Binding-site contacts:
Ligand atom O3 contacts residue GLU134 of chain 6.B at 3.6 Å.
Ligand atom O1 contacts residue MET74 of chain 2.B at 3.8 Å.
Ligand atom C15 contacts residue PHE70 of chain 2.B at 3.7 Å (hydrophobic).
Ligand atom C16 contacts residue HIS138 of chain 6.B at 3.9 Å.
Ligand atom O contacts residue ARG88 of chain 2.B at 3.5 Å (salt-bridge).
Ligand atom C20 contacts residue ASN106 of chain 2.B at 3.6 Å.
Ligand atom C9 contacts residue ALA37 of chain 2.B at 3.8 Å (hydrophobic).
Ligand atom C14 contacts residue SER71 of chain 2.B at 3.4 Å.
Ligand atom N6 contacts residue MET74 of chain 2.B at 2.8 Å (h-bond).
Ligand atom C1 contacts residue LEU102 of chain 2.B at 3.8 Å (hydrophobic).
Ligand atom C12 contacts residue ALA37 of chain 2.B at 3.8 Å (hydrophobic).
Ligand atom N2 contacts residue MET74 of chain 2.B at 3.8 Å.
Ligand atom C13 contacts residue HIS138 of chain 6.B at 3.7 Å.
Ligand atom C13 contacts residue ASP72 of chain 2.B at 3.7 Å.
Ligand atom C14 contacts residue ASP72 of chain 2.B at 3.2 Å.
Ligand atom C contacts residue ASN106 of chain 2.B at 3.5 Å.
Ligand atom C5 contacts residue ARG88 of chain 2.B at 3.5 Å.
Ligand atom N2 contacts residue LEU73 of chain 2.B at 3.8 Å.
Ligand atom C14 contacts residue PHE70 of chain 2.B at 3.8 Å (hydrophobic).
Ligand atom C8 contacts residue ALA37 of chain 2.B at 3.6 Å (hydrophobic).
Ligand atom C21 contacts residue LEU73 of chain 2.B at 3.7 Å (hydrophobic).
Ligand atom C1 contacts residue MET74 of chain 2.B at 3.8 Å (hydrophobic).
Ligand atom C2 contacts residue MET74 of chain 2.B at 3.7 Å (hydrophobic).
Ligand atom N5 contacts residue LEU73 of chain 2.B at 3.6 Å.
Ligand atom N3 contacts residue HIS138 of chain 6.B at 3.5 Å (h-bond).
Ligand atom C8 contacts residue THR10 of chain 2.B at 3.7 Å.
Ligand atom C15 contacts residue SER71 of chain 2.B at 3.7 Å.
Ligand atom N1 contacts residue ALA38 of chain 2.B at 3.5 Å (h-bond).
Ligand atom C20 contacts residue VAL135 of chain 6.B at 3.8 Å (hydrophobic).
Ligand atom N1 contacts residue SER39 of chain 2.B at 2.9 Å (h-bond).
Ligand atom C7 contacts residue ALA37 of chain 2.B at 3.7 Å (hydrophobic).
Ligand atom O1 contacts residue ASN106 of chain 2.B at 3.2 Å (h-bond).
Ligand atom C21 contacts residue MET74 of chain 2.B at 3.9 Å (hydrophobic).
Ligand atom N6 contacts residue LEU73 of chain 2.B at 3.4 Å.
Ligand atom C contacts residue ARG88 of chain 2.B at 3.6 Å.
Ligand atom C6 contacts residue PRO8 of chain 2.B at 3.8 Å (hydrophobic).
Ligand atom C6 contacts residue ARG88 of chain 2.B at 3.6 Å.
Ligand atom O1 contacts residue LEU102 of chain 2.B at 3.6 Å.
Ligand atom N2 contacts residue ASP72 of chain 2.B at 3.0 Å (salt-bridge).
Ligand atom C16 contacts residue MET74 of chain 2.B at 3.8 Å (hydrophobic).

The protein below binds the small molecule below.
Small molecule (SMILES): COC(=O)N1CCC(Oc2cccc([C@@H](CC#N)Nc3nc4n(n3)C(=O)CC(C)=N4)c2)CC1

Sequence of chain 2.B:
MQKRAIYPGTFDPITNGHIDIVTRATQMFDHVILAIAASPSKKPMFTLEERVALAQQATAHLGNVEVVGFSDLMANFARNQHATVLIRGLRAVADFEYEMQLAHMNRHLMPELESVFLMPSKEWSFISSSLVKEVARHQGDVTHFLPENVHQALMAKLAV

Sequence of chain 6.B:
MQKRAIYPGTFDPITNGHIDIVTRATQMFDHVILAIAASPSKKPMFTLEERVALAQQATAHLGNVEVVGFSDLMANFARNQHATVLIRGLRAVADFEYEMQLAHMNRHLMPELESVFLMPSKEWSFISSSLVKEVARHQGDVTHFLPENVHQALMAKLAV